Sequence of chain 1.A:
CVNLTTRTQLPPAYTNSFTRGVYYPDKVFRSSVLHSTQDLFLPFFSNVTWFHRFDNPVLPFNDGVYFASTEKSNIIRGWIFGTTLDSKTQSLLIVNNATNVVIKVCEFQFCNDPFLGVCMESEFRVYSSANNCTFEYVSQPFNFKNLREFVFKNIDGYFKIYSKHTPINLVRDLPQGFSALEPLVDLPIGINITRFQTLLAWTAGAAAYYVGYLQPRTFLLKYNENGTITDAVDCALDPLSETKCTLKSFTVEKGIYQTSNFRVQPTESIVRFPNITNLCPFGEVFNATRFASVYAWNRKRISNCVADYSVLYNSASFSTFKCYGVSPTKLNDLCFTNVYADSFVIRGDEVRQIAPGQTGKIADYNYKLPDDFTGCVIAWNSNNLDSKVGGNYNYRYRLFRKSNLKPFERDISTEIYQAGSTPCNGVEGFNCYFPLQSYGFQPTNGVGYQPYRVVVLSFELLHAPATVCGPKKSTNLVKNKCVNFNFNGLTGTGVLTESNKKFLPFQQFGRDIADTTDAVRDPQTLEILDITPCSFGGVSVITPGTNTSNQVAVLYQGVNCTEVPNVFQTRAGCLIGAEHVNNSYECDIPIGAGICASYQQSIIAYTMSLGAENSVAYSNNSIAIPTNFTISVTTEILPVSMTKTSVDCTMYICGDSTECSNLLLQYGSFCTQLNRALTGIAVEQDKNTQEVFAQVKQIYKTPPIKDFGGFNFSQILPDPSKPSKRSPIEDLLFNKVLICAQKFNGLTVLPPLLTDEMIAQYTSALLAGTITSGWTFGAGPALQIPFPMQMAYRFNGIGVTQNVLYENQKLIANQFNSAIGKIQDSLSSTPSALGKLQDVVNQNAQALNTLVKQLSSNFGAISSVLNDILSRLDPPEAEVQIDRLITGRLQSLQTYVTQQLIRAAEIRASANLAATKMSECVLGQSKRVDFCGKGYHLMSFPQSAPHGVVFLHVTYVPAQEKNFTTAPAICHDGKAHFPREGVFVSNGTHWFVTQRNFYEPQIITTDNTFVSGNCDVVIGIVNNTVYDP

The small molecule below binds the protein below.
Small molecule (SMILES): CC(=O)N[C@H]1[C@H](O[C@H]2[C@H](O)[C@@H](NC(C)=O)CO[C@@H]2CO)O[C@H](CO)[C@@H](O)[C@@H]1O

Binding-site contacts:
Ligand atom C4 contacts residue HIS1101 of chain 1.A at 4.4 Å.
Ligand atom O5 contacts residue PHE1103 of chain 1.A at 3.7 Å.
Ligand atom C3 contacts residue HIS1101 of chain 1.A at 4.0 Å.
Ligand atom C8 contacts residue ASN1098 of chain 1.A at 3.4 Å.
Ligand atom O4 contacts residue HIS1101 of chain 1.A at 4.2 Å.
Ligand atom O5 contacts residue HIS1101 of chain 1.A at 4.4 Å.
Ligand atom C5 contacts residue PHE1103 of chain 1.A at 4.0 Å (hydrophobic).
Ligand atom O5 contacts residue ASN1098 of chain 1.A at 2.4 Å (h-bond).
Ligand atom C1 contacts residue PHE1103 of chain 1.A at 4.3 Å (hydrophobic).
Ligand atom O7 contacts residue ASN1098 of chain 1.A at 3.3 Å (h-bond).
Ligand atom C7 contacts residue ASN1098 of chain 1.A at 3.3 Å.
Ligand atom N2 contacts residue THR1100 of chain 1.A at 3.1 Å (h-bond).
Ligand atom C3 contacts residue THR1100 of chain 1.A at 3.8 Å.
Ligand atom C5 contacts residue ASN1098 of chain 1.A at 3.7 Å.
Ligand atom C1 contacts residue ASN1098 of chain 1.A at 1.4 Å.
Ligand atom O7 contacts residue HIS1101 of chain 1.A at 3.7 Å.
Ligand atom C4 contacts residue ASN1098 of chain 1.A at 4.2 Å.
Ligand atom C7 contacts residue HIS1101 of chain 1.A at 4.4 Å.
Ligand atom C5 contacts residue HIS1101 of chain 1.A at 4.0 Å.
Ligand atom C2 contacts residue ASN1098 of chain 1.A at 2.5 Å.
Ligand atom N2 contacts residue ASN1098 of chain 1.A at 2.9 Å (h-bond).
Ligand atom C1 contacts residue THR1100 of chain 1.A at 3.9 Å.
Ligand atom C2 contacts residue THR1100 of chain 1.A at 3.7 Å.
Ligand atom C7 contacts residue THR1100 of chain 1.A at 4.1 Å.
Ligand atom C6 contacts residue PHE1103 of chain 1.A at 3.6 Å (hydrophobic).
Ligand atom C1 contacts residue HIS1101 of chain 1.A at 4.2 Å.
Ligand atom O3 contacts residue THR1100 of chain 1.A at 4.4 Å.
Ligand atom C8 contacts residue THR1100 of chain 1.A at 4.1 Å.
Ligand atom C3 contacts residue ASN1098 of chain 1.A at 3.8 Å.